Sequence of chain 39.D:
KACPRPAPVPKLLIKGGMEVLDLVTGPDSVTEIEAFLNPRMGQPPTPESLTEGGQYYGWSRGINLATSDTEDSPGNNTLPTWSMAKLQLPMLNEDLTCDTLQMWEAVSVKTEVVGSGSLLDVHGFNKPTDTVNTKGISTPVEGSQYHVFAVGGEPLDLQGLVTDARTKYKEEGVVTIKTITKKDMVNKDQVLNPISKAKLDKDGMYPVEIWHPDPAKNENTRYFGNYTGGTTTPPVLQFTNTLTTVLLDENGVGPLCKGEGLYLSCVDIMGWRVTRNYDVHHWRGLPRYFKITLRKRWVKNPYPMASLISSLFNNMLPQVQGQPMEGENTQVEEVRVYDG

Sequence of chain 39.E:
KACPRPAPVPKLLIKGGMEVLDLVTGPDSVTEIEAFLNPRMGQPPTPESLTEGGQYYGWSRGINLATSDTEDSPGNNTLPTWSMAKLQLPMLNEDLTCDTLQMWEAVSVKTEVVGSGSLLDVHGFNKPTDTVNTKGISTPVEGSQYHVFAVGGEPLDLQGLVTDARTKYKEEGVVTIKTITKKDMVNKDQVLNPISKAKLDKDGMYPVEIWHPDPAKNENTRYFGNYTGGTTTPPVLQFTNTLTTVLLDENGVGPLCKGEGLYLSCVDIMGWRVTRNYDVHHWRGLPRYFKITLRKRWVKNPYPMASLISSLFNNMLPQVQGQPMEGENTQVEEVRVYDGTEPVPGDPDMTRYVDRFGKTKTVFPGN

The protein below binds the small molecule below.
Small molecule (SMILES): CC(=O)N[C@@H]1[C@@H](O[C@@H]2O[C@H](CO)[C@H](O)[C@H](O[C@]3(C(=O)O)C[C@H](O)[C@@H](NC(C)=O)[C@H]([C@H](O)[C@H](O)CO)O3)[C@H]2O)[C@H](O)[C@@H](CO[C@]2(C(=O)O)C[C@H](O)[C@@H](NC(C)=O)[C@H]([C@H](O)[C@H](O)CO)O2)O[C@H]1O

Binding-site contacts:
Ligand atom C3 contacts residue HIS298 of chain 39.D at 3.8 Å.
Ligand atom C6 contacts residue ASN93 of chain 39.D at 3.4 Å.
Ligand atom O6 contacts residue ASN93 of chain 39.D at 3.6 Å (h-bond).
Ligand atom O1A contacts residue LYS186 of chain 39.D at 4.3 Å.
Ligand atom O1A contacts residue ARG77 of chain 39.D at 2.7 Å (salt-bridge).
Ligand atom C1 contacts residue ARG77 of chain 39.D at 3.1 Å.
Ligand atom C3 contacts residue GLY78 of chain 39.D at 3.8 Å.
Ligand atom O1A contacts residue TYR72 of chain 39.D at 3.4 Å.
Ligand atom O1A contacts residue GLY78 of chain 39.D at 3.8 Å.
Ligand atom C5 contacts residue TYR72 of chain 39.D at 3.5 Å (hydrophobic).
Ligand atom O4 contacts residue ASN80 of chain 39.D at 4.1 Å.
Ligand atom C10 contacts residue TYR72 of chain 39.D at 4.0 Å (hydrophobic).
Ligand atom O4 contacts residue HIS298 of chain 39.D at 2.7 Å (h-bond).
Ligand atom C2 contacts residue GLY78 of chain 39.D at 4.2 Å.
Ligand atom C8 contacts residue ARG77 of chain 39.D at 4.2 Å.
Ligand atom C1 contacts residue TYR72 of chain 39.D at 3.8 Å (hydrophobic).
Ligand atom C4 contacts residue TYR72 of chain 39.D at 3.4 Å (hydrophobic).
Ligand atom O4 contacts residue ARG77 of chain 39.D at 4.2 Å.
Ligand atom C5 contacts residue ASN93 of chain 39.D at 4.1 Å.
Ligand atom O8 contacts residue ARG77 of chain 39.D at 3.5 Å (salt-bridge).
Ligand atom O1B contacts residue TYR72 of chain 39.D at 4.0 Å.
Ligand atom C4 contacts residue ARG77 of chain 39.D at 4.0 Å.
Ligand atom C4 contacts residue HIS298 of chain 39.D at 3.7 Å.
Ligand atom O4 contacts residue TYR72 of chain 39.D at 3.7 Å.
Ligand atom C6 contacts residue THR94 of chain 39.D at 4.3 Å.
Ligand atom O4 contacts residue VAL296 of chain 39.D at 3.9 Å.
Ligand atom O3 contacts residue GLY78 of chain 39.D at 3.7 Å.
Ligand atom C3 contacts residue ARG77 of chain 39.D at 3.3 Å.
Ligand atom N5 contacts residue TYR72 of chain 39.D at 2.9 Å (h-bond).
Ligand atom C2 contacts residue ARG77 of chain 39.D at 4.0 Å.
Ligand atom O4 contacts residue THR291 of chain 39.D at 3.9 Å.
Ligand atom C11 contacts residue TYR72 of chain 39.D at 4.2 Å (hydrophobic).
Ligand atom C4 contacts residue VAL296 of chain 39.D at 4.2 Å (hydrophobic).
Ligand atom C6 contacts residue ASN80 of chain 39.D at 4.3 Å.
Ligand atom C4 contacts residue GLY78 of chain 39.D at 3.9 Å.
Ligand atom O4 contacts residue GLY78 of chain 39.D at 3.4 Å (h-bond).
Ligand atom O1B contacts residue ARG77 of chain 39.D at 2.4 Å (salt-bridge).
Ligand atom C6 contacts residue TYR72 of chain 39.D at 3.7 Å (hydrophobic).
Ligand atom C3 contacts residue VAL296 of chain 39.D at 3.6 Å (hydrophobic).
Ligand atom O8 contacts residue TYR72 of chain 39.D at 3.4 Å (h-bond).